Sequence of chain 1.HA:
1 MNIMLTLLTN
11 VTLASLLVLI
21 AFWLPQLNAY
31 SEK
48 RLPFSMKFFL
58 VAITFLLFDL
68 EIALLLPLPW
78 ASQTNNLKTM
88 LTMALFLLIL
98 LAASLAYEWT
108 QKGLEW

Sequence of chain 1.C:
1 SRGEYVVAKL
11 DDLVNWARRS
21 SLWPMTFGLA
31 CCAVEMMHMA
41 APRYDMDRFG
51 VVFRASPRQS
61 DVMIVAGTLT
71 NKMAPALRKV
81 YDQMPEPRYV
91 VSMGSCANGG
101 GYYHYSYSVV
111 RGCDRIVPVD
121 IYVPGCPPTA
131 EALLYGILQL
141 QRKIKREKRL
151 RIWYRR

The protein below binds the small molecule below.
Small molecule (SMILES): COC1=C(OC)C(=O)C(C/C=C(/C)CCC=C(C)CC/C=C(/C)CC/C=C(\C)CC/C=C(\C)CC/C=C(\C)CC/C=C(/C)CCC=C(C)CCC=C(C)CCC=C(C)C)=C(C)C1=O

Binding-site contacts:
Ligand atom C4 contacts residue PHE220 of chain 1.PA at 4.0 Å (hydrophobic).
Ligand atom C12 contacts residue MET225 of chain 1.PA at 4.1 Å (hydrophobic).
Ligand atom C11 contacts residue LEU55 of chain 1.PA at 4.0 Å (hydrophobic).
Ligand atom C14 contacts residue MET225 of chain 1.PA at 4.0 Å (hydrophobic).
Ligand atom O2 contacts residue ARG25 of chain 1.PA at 4.1 Å.
Ligand atom O4 contacts residue TRP23 of chain 1.C at 3.8 Å.
Ligand atom C8 contacts residue ASP51 of chain 1.PA at 3.7 Å.
Ligand atom C13 contacts residue ALA52 of chain 1.PA at 3.7 Å (hydrophobic).
Ligand atom C5 contacts residue PHE224 of chain 1.PA at 3.8 Å (hydrophobic).
Ligand atom C1 contacts residue PHE224 of chain 1.PA at 4.0 Å (hydrophobic).
Ligand atom C4 contacts residue TRP23 of chain 1.C at 3.5 Å (hydrophobic).
Ligand atom C15 contacts residue MET225 of chain 1.PA at 3.7 Å (hydrophobic).
Ligand atom CM5 contacts residue LEU55 of chain 1.PA at 3.6 Å (hydrophobic).
Ligand atom C14 contacts residue PHE56 of chain 1.PA at 4.1 Å (hydrophobic).
Ligand atom CM5 contacts residue PHE220 of chain 1.PA at 3.5 Å (hydrophobic).
Ligand atom CM5 contacts residue PHE224 of chain 1.PA at 3.5 Å (hydrophobic).
Ligand atom CM2 contacts residue THR21 of chain 1.PA at 4.0 Å.
Ligand atom C16 contacts residue PHE56 of chain 1.PA at 3.8 Å (hydrophobic).
Ligand atom C8 contacts residue LEU55 of chain 1.PA at 3.5 Å (hydrophobic).
Ligand atom C16 contacts residue MET225 of chain 1.PA at 3.6 Å (hydrophobic).
Ligand atom C9 contacts residue ASP51 of chain 1.PA at 4.1 Å.
Ligand atom C2 contacts residue TRP23 of chain 1.C at 4.0 Å (hydrophobic).
Ligand atom O1 contacts residue THR21 of chain 1.PA at 3.5 Å.
Ligand atom C13 contacts residue PHE56 of chain 1.PA at 3.7 Å (hydrophobic).
Ligand atom C7 contacts residue PHE224 of chain 1.PA at 3.6 Å (hydrophobic).
Ligand atom C7 contacts residue LEU55 of chain 1.PA at 3.9 Å (hydrophobic).
Ligand atom C18 contacts residue MET225 of chain 1.PA at 3.5 Å (hydrophobic).
Ligand atom C17 contacts residue PEE1 of chain 1.TB at 3.9 Å.
Ligand atom C14 contacts residue ALA52 of chain 1.PA at 3.5 Å (hydrophobic).
Ligand atom O1 contacts residue ASP51 of chain 1.PA at 4.1 Å.
Ligand atom C21 contacts residue LEU15 of chain 1.PA at 3.9 Å (hydrophobic).
Ligand atom C3 contacts residue TRP23 of chain 1.C at 3.7 Å (hydrophobic).
Ligand atom C5 contacts residue LEU55 of chain 1.PA at 4.1 Å (hydrophobic).
Ligand atom C9 contacts residue ALA52 of chain 1.PA at 4.0 Å (hydrophobic).
Ligand atom CM3 contacts residue TRP23 of chain 1.C at 3.6 Å (hydrophobic).
Ligand atom C5 contacts residue TRP23 of chain 1.C at 3.8 Å (hydrophobic).
Ligand atom O4 contacts residue PHE220 of chain 1.PA at 3.1 Å.
Ligand atom C4 contacts residue PHE224 of chain 1.PA at 4.0 Å (hydrophobic).
Ligand atom C6 contacts residue PHE224 of chain 1.PA at 3.5 Å (hydrophobic).
Ligand atom C15 contacts residue ALA18 of chain 1.PA at 3.7 Å (hydrophobic).

Sequence of chain 1.PA:
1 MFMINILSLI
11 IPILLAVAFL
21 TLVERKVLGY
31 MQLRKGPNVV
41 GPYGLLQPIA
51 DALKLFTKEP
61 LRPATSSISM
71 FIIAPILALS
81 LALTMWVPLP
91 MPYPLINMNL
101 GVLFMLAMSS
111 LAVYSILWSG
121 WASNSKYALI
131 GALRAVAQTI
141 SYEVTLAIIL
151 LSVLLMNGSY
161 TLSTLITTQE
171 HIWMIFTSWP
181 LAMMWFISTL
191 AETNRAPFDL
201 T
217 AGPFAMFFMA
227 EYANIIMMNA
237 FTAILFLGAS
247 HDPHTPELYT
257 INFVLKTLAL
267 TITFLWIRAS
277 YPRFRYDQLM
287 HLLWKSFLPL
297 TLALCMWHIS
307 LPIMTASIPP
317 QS